The protein below binds the small molecule below.
Small molecule (SMILES): CC(=O)N[C@@H]1[C@@H](O)[C@H](O)[C@@H](CO)O[C@H]1O

Sequence of chain 1.C:
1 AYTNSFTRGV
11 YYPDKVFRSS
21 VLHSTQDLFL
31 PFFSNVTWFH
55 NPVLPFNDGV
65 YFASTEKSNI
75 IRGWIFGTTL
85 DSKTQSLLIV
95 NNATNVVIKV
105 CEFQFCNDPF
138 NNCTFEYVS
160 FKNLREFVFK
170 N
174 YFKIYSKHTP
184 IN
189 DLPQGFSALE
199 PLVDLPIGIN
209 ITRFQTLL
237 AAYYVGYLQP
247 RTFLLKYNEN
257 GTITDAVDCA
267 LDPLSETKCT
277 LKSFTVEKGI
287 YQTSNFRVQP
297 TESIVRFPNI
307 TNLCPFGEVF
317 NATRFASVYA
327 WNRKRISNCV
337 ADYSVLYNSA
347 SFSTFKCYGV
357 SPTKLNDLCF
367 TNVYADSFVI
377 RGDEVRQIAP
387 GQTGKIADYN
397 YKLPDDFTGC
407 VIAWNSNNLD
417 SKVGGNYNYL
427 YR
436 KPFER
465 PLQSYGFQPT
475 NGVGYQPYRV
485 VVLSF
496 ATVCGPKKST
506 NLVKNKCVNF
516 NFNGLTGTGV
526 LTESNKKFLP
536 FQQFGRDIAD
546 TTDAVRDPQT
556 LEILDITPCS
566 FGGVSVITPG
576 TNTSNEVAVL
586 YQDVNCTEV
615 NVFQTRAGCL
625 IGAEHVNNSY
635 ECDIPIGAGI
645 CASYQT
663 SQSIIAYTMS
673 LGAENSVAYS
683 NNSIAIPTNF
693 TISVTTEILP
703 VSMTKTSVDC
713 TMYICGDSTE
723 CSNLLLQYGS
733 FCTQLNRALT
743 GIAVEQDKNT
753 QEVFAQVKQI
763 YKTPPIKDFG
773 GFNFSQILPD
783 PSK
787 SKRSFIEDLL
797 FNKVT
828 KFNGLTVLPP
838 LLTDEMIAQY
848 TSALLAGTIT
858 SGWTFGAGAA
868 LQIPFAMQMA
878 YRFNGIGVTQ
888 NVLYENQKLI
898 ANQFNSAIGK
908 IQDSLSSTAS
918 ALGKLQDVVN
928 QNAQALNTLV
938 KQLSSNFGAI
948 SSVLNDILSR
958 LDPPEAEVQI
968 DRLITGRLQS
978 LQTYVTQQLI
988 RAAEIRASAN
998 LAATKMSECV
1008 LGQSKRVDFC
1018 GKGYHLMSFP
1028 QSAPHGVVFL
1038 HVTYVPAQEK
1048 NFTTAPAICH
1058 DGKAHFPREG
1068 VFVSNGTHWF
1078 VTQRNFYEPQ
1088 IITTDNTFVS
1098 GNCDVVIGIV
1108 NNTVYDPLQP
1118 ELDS

Binding-site contacts:
Ligand atom N2 contacts residue THR98 of chain 1.C at 3.2 Å.
Ligand atom O7 contacts residue ASN96 of chain 1.C at 3.2 Å (h-bond).
Ligand atom C7 contacts residue ASN96 of chain 1.C at 3.3 Å.
Ligand atom C8 contacts residue ASN96 of chain 1.C at 3.2 Å.
Ligand atom C2 contacts residue ASN96 of chain 1.C at 2.5 Å.
Ligand atom C5 contacts residue ASN96 of chain 1.C at 3.7 Å.
Ligand atom C5 contacts residue VAL101 of chain 1.C at 4.2 Å (hydrophobic).
Ligand atom C4 contacts residue ASN96 of chain 1.C at 4.2 Å.
Ligand atom N2 contacts residue ASN96 of chain 1.C at 3.0 Å (h-bond).
Ligand atom C6 contacts residue VAL101 of chain 1.C at 4.4 Å (hydrophobic).
Ligand atom C8 contacts residue THR98 of chain 1.C at 3.9 Å.
Ligand atom C1 contacts residue THR98 of chain 1.C at 4.0 Å.
Ligand atom C3 contacts residue ASN96 of chain 1.C at 3.8 Å.
Ligand atom C3 contacts residue THR98 of chain 1.C at 4.3 Å.
Ligand atom O5 contacts residue VAL101 of chain 1.C at 3.6 Å.
Ligand atom C2 contacts residue THR98 of chain 1.C at 4.0 Å.
Ligand atom C7 contacts residue THR98 of chain 1.C at 3.9 Å.
Ligand atom C1 contacts residue VAL101 of chain 1.C at 4.2 Å (hydrophobic).
Ligand atom C1 contacts residue ASN96 of chain 1.C at 1.4 Å.
Ligand atom O5 contacts residue ASN96 of chain 1.C at 2.3 Å (h-bond).